Binding-site contacts:
Ligand atom O4 contacts residue ARG250 of chain 1.C at 4.2 Å.
Ligand atom C1 contacts residue ARG246 of chain 1.C at 4.4 Å.
Ligand atom C5 contacts residue ARG246 of chain 1.C at 4.4 Å.
Ligand atom C6 contacts residue HIS264 of chain 1.C at 4.4 Å.
Ligand atom O6 contacts residue ARG250 of chain 1.C at 4.1 Å.
Ligand atom O2 contacts residue ARG246 of chain 1.C at 4.1 Å.
Ligand atom C3 contacts residue ARG246 of chain 1.C at 3.9 Å.
Ligand atom O3 contacts residue ARG369 of chain 1.C at 3.1 Å (salt-bridge).
Ligand atom O4 contacts residue ARG246 of chain 1.C at 4.2 Å.
Ligand atom O4 contacts residue ARG369 of chain 1.C at 4.2 Å.
Ligand atom C6 contacts residue ILE265 of chain 1.C at 4.0 Å (hydrophobic).
Ligand atom O1 contacts residue ARG246 of chain 1.C at 3.5 Å (salt-bridge).
Ligand atom O6 contacts residue ILE265 of chain 1.C at 4.3 Å.
Ligand atom C2 contacts residue ARG246 of chain 1.C at 4.5 Å.
Ligand atom C3 contacts residue ARG369 of chain 1.C at 4.3 Å.

Sequence of chain 1.C:
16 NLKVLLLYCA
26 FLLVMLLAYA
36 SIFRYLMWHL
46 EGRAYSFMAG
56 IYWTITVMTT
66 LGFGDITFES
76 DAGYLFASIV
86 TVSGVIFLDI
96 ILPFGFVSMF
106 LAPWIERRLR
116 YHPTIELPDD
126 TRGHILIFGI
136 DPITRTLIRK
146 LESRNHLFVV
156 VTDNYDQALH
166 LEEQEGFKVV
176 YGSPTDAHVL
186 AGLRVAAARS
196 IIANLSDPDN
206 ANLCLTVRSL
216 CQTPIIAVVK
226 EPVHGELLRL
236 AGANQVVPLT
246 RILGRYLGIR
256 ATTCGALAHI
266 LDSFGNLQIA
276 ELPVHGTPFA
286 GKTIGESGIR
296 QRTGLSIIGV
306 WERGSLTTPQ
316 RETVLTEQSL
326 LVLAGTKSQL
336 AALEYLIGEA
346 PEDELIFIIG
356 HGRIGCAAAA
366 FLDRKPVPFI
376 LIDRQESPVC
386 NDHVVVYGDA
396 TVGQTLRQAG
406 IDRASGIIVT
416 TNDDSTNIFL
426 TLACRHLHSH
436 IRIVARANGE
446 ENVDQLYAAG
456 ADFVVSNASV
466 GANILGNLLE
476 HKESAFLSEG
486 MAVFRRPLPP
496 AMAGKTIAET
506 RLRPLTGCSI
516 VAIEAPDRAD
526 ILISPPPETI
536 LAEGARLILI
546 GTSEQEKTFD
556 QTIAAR

The small molecule below binds the protein below.
Small molecule (SMILES): OC[C@H]1O[C@H](O)[C@H](O)[C@@H](O)[C@@H]1O